Sequence of chain 59.A:
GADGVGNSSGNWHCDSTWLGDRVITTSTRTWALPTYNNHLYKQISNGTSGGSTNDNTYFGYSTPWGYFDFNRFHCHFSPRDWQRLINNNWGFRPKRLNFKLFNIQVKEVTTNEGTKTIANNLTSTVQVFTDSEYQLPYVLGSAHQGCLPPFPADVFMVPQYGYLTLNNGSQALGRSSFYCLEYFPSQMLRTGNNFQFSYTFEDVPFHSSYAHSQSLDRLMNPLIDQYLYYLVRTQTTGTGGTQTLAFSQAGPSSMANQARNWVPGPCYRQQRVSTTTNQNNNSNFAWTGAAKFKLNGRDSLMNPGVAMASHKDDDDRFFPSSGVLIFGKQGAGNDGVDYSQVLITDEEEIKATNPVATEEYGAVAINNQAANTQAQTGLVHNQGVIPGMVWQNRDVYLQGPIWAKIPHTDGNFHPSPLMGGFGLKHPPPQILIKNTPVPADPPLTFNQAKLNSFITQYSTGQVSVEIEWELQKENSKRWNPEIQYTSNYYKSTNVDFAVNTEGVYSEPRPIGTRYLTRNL

Sequence of chain 19.A:
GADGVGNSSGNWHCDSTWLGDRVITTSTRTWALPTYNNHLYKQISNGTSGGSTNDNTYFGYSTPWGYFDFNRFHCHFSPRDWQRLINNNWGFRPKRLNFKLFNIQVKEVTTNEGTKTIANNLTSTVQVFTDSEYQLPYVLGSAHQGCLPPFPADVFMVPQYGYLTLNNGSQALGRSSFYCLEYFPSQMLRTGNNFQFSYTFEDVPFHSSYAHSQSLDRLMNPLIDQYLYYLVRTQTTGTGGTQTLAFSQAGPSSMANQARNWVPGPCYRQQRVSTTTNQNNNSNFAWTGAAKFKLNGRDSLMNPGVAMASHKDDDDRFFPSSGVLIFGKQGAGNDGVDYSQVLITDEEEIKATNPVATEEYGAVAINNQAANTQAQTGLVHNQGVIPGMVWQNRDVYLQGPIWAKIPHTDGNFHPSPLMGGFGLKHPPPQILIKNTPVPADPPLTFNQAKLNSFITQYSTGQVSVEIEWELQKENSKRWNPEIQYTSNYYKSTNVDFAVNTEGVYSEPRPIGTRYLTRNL

Binding-site contacts:
Ligand atom N7 contacts residue PRO421 of chain 19.A at 4.2 Å.
Ligand atom O2P contacts residue ASP626 of chain 59.A at 4.2 Å.
Ligand atom C1' contacts residue HIS630 of chain 19.A at 4.0 Å.
Ligand atom N7 contacts residue ASN609 of chain 19.A at 3.8 Å.
Ligand atom C6 contacts residue SER632 of chain 19.A at 3.9 Å.
Ligand atom C6 contacts residue VAL420 of chain 19.A at 4.0 Å (hydrophobic).
Ligand atom N9 contacts residue PRO421 of chain 19.A at 4.4 Å.
Ligand atom C8 contacts residue PRO421 of chain 19.A at 4.3 Å (hydrophobic).
Ligand atom N6 contacts residue VAL420 of chain 19.A at 4.0 Å.
Ligand atom C6 contacts residue PRO631 of chain 19.A at 3.9 Å (hydrophobic).
Ligand atom C6 contacts residue GLY639 of chain 19.A at 3.8 Å.
Ligand atom C4 contacts residue PRO421 of chain 19.A at 4.3 Å (hydrophobic).
Ligand atom C2 contacts residue PRO631 of chain 19.A at 3.3 Å (hydrophobic).
Ligand atom C3' contacts residue HIS630 of chain 19.A at 4.4 Å.
Ligand atom N1 contacts residue PRO421 of chain 19.A at 4.3 Å.
Ligand atom N1 contacts residue PRO631 of chain 19.A at 3.5 Å (h-bond).
Ligand atom C2' contacts residue HIS630 of chain 19.A at 3.2 Å.
Ligand atom C5 contacts residue SER632 of chain 19.A at 4.1 Å.
Ligand atom C1' contacts residue PRO631 of chain 19.A at 4.3 Å (hydrophobic).
Ligand atom N6 contacts residue PHE638 of chain 19.A at 3.9 Å.
Ligand atom N3 contacts residue PRO631 of chain 19.A at 3.6 Å.
Ligand atom N7 contacts residue HIS630 of chain 19.A at 4.1 Å.
Ligand atom N1 contacts residue VAL420 of chain 19.A at 3.7 Å.
Ligand atom C2 contacts residue VAL420 of chain 19.A at 4.3 Å (hydrophobic).
Ligand atom C2 contacts residue GLY639 of chain 19.A at 3.1 Å.
Ligand atom C5 contacts residue PRO421 of chain 19.A at 4.1 Å (hydrophobic).
Ligand atom N6 contacts residue GLY637 of chain 19.A at 3.7 Å.
Ligand atom C5 contacts residue PRO631 of chain 19.A at 4.2 Å (hydrophobic).
Ligand atom N6 contacts residue GLY639 of chain 19.A at 3.6 Å (h-bond).
Ligand atom N1 contacts residue GLY639 of chain 19.A at 3.1 Å (h-bond).
Ligand atom O1P contacts residue LYS641 of chain 59.A at 4.0 Å.
Ligand atom C6 contacts residue PRO421 of chain 19.A at 4.1 Å (hydrophobic).
Ligand atom N6 contacts residue SER632 of chain 19.A at 3.3 Å (h-bond).
Ligand atom N3 contacts residue GLY639 of chain 19.A at 4.3 Å.
Ligand atom C8 contacts residue HIS630 of chain 19.A at 3.3 Å.
Ligand atom N9 contacts residue HIS630 of chain 19.A at 4.2 Å.
Ligand atom N1 contacts residue PHE638 of chain 19.A at 4.3 Å.
Ligand atom C4 contacts residue PRO631 of chain 19.A at 4.0 Å (hydrophobic).
Ligand atom N7 contacts residue SER632 of chain 19.A at 4.1 Å.
Ligand atom C2 contacts residue PRO421 of chain 19.A at 4.5 Å (hydrophobic).

A small-molecule ligand and the protein it binds are described below.
Small molecule (SMILES): Nc1ncnc2c1ncn2[C@H]1C[C@H](O)[C@@H](COP(=O)(O)O)O1